Binding-site contacts:
Ligand atom O04 contacts residue GLN27 of chain 4.A at 2.8 Å (h-bond).
Ligand atom N12 contacts residue ALA37 of chain 4.A at 3.4 Å.
Ligand atom O04 contacts residue CYS90 of chain 4.A at 3.5 Å (h-bond).
Ligand atom C21 contacts residue VAL25 of chain 4.A at 3.7 Å (hydrophobic).
Ligand atom C29 contacts residue ILE17 of chain 4.A at 3.7 Å (hydrophobic).
Ligand atom C07 contacts residue ILE17 of chain 4.A at 3.7 Å (hydrophobic).
Ligand atom C29 contacts residue GLY91 of chain 4.A at 3.6 Å.
Ligand atom C05 contacts residue GLY91 of chain 4.A at 3.7 Å.
Ligand atom C20 contacts residue LYS39 of chain 4.A at 3.8 Å.
Ligand atom O19 contacts residue LYS39 of chain 4.A at 3.3 Å (salt-bridge).
Ligand atom S02 contacts residue ASN92 of chain 4.A at 3.8 Å.
Ligand atom C26 contacts residue VAL25 of chain 4.A at 3.7 Å (hydrophobic).
Ligand atom C08 contacts residue LEU140 of chain 4.A at 3.4 Å (hydrophobic).
Ligand atom N11 contacts residue ALA37 of chain 4.A at 3.8 Å.
Ligand atom O03 contacts residue LYS15 of chain 2.A at 3.7 Å.
Ligand atom C06 contacts residue ILE17 of chain 4.A at 3.8 Å (hydrophobic).
Ligand atom N01 contacts residue ASN92 of chain 4.A at 2.7 Å (h-bond).
Ligand atom C09 contacts residue LEU140 of chain 4.A at 3.7 Å (hydrophobic).
Ligand atom N01 contacts residue LYS15 of chain 2.A at 3.8 Å.
Ligand atom C14 contacts residue MET88 of chain 4.A at 3.7 Å (hydrophobic).
Ligand atom N11 contacts residue CYS90 of chain 4.A at 3.7 Å.
Ligand atom C24 contacts residue SER19 of chain 4.A at 3.6 Å.
Ligand atom C25 contacts residue SER23 of chain 4.A at 3.8 Å.
Ligand atom N11 contacts residue GLU89 of chain 4.A at 3.6 Å (salt-bridge).
Ligand atom O19 contacts residue EDO1 of chain 4.I at 3.4 Å.
Ligand atom N01 contacts residue GLY91 of chain 4.A at 2.8 Å (h-bond).
Ligand atom C25 contacts residue VAL25 of chain 4.A at 3.8 Å (hydrophobic).
Ligand atom N11 contacts residue LEU140 of chain 4.A at 3.6 Å.
Ligand atom C06 contacts residue ASN92 of chain 4.A at 3.8 Å.
Ligand atom O04 contacts residue GLY91 of chain 4.A at 3.8 Å.
Ligand atom N12 contacts residue LEU140 of chain 4.A at 3.6 Å.
Ligand atom C26 contacts residue LYS39 of chain 4.A at 3.4 Å.
Ligand atom N11 contacts residue GLY91 of chain 4.A at 3.0 Å (h-bond).
Ligand atom N17 contacts residue ILE149 of chain 4.A at 3.6 Å.
Ligand atom N12 contacts residue GLU89 of chain 4.A at 2.8 Å (salt-bridge).
Ligand atom C24 contacts residue GLY20 of chain 4.A at 3.6 Å.
Ligand atom N12 contacts residue GLY91 of chain 4.A at 3.7 Å.
Ligand atom C18 contacts residue ILE149 of chain 4.A at 3.7 Å (hydrophobic).
Ligand atom C10 contacts residue LEU140 of chain 4.A at 3.8 Å (hydrophobic).
Ligand atom S02 contacts residue GLY91 of chain 4.A at 3.5 Å (h-bond).

Sequence of chain 4.A:
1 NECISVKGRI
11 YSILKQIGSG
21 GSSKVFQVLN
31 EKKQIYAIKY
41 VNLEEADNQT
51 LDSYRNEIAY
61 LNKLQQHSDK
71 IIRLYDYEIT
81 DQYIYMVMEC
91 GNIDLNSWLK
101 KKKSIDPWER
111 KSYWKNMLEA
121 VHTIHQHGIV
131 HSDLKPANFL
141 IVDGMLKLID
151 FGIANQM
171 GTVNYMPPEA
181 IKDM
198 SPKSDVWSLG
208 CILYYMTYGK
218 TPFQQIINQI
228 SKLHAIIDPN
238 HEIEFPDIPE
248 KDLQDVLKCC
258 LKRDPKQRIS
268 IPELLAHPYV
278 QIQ

A small-molecule ligand and the protein it binds are described below.
Small molecule (SMILES): NS(=O)(=O)c1cccc(-c2[nH]nc3ccc(NC(=O)Cc4ccccc4)cc23)c1

Sequence of chain 2.A:
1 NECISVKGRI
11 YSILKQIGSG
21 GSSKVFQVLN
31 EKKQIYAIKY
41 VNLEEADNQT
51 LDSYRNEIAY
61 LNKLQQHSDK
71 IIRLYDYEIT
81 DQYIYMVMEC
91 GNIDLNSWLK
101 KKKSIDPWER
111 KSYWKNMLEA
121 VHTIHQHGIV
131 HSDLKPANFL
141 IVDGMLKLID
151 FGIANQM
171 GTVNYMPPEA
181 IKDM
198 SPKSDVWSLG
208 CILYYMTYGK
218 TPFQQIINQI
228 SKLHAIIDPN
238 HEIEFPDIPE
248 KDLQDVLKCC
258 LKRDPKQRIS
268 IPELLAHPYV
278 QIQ